This small molecule binds to this protein.
Small molecule (SMILES): CC(=O)N[C@H]1[C@H](O[C@H]2[C@H](O)[C@@H](NC(C)=O)CO[C@@H]2CO)O[C@H](CO)[C@@H](O[C@@H]2O[C@H](CO[C@H]3O[C@H](CO)[C@@H](O)[C@H](O)[C@@H]3O)[C@@H](O)[C@H](O)[C@@H]2O)[C@@H]1O

Sequence of chain 1.E:
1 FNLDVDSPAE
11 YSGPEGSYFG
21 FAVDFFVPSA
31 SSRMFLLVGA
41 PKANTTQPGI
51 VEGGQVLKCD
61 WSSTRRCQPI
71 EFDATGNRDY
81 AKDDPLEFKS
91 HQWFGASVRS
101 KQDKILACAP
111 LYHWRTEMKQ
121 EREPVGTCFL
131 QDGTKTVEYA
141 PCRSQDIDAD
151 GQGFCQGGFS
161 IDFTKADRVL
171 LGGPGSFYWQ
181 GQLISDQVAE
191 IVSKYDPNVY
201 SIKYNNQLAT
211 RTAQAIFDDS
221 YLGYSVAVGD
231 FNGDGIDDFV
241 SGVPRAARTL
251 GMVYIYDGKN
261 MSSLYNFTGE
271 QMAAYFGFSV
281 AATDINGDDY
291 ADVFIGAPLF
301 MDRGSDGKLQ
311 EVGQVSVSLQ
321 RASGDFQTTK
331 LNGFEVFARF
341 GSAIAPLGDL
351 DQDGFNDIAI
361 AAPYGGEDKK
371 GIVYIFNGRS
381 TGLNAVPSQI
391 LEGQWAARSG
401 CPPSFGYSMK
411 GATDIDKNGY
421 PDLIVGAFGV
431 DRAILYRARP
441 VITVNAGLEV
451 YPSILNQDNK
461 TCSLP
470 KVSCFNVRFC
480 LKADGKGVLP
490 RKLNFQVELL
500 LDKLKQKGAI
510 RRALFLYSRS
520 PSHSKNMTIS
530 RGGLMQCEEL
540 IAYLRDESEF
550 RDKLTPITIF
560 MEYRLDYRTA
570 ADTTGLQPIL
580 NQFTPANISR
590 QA

Binding-site contacts:
Ligand atom O3 contacts residue ARG477 of chain 1.E at 4.0 Å.
Ligand atom O6 contacts residue PHE474 of chain 1.E at 3.9 Å.
Ligand atom C8 contacts residue ASN475 of chain 1.E at 3.3 Å.
Ligand atom O4 contacts residue TYR451 of chain 1.E at 4.4 Å.
Ligand atom O6 contacts residue ASN475 of chain 1.E at 3.9 Å.
Ligand atom C5 contacts residue ASN459 of chain 1.E at 3.7 Å.
Ligand atom O5 contacts residue CYS473 of chain 1.E at 3.8 Å.
Ligand atom C6 contacts residue ASN475 of chain 1.E at 4.3 Å.
Ligand atom C1 contacts residue THR461 of chain 1.E at 3.7 Å.
Ligand atom C6 contacts residue CYS473 of chain 1.E at 4.2 Å (hydrophobic).
Ligand atom O5 contacts residue THR461 of chain 1.E at 3.6 Å (h-bond).
Ligand atom C3 contacts residue GLU538 of chain 1.E at 4.5 Å.
Ligand atom C1 contacts residue ASN459 of chain 1.E at 1.4 Å.
Ligand atom C3 contacts residue ASN459 of chain 1.E at 3.8 Å.
Ligand atom C2 contacts residue ASN459 of chain 1.E at 2.5 Å.
Ligand atom O2 contacts residue GLU538 of chain 1.E at 3.7 Å.
Ligand atom O7 contacts residue ASN459 of chain 1.E at 4.4 Å.
Ligand atom O6 contacts residue CYS473 of chain 1.E at 3.0 Å (h-bond).
Ligand atom O3 contacts residue TYR451 of chain 1.E at 4.2 Å.
Ligand atom N2 contacts residue ASN459 of chain 1.E at 2.9 Å (h-bond).
Ligand atom C2 contacts residue GLU538 of chain 1.E at 4.5 Å.
Ligand atom C6 contacts residue THR461 of chain 1.E at 3.8 Å.
Ligand atom O5 contacts residue ASN459 of chain 1.E at 2.4 Å (h-bond).
Ligand atom C8 contacts residue ILE454 of chain 1.E at 3.7 Å (hydrophobic).
Ligand atom C8 contacts residue PRO452 of chain 1.E at 3.7 Å (hydrophobic).
Ligand atom O3 contacts residue GLU538 of chain 1.E at 3.4 Å (salt-bridge).
Ligand atom N2 contacts residue ASN475 of chain 1.E at 3.5 Å (h-bond).
Ligand atom C7 contacts residue ASN459 of chain 1.E at 3.5 Å.
Ligand atom C5 contacts residue THR461 of chain 1.E at 3.7 Å.
Ligand atom C8 contacts residue ASN459 of chain 1.E at 3.8 Å.
Ligand atom C4 contacts residue ASN459 of chain 1.E at 4.3 Å.
Ligand atom C7 contacts residue ASN475 of chain 1.E at 3.8 Å.